Sequence of chain 1.B:
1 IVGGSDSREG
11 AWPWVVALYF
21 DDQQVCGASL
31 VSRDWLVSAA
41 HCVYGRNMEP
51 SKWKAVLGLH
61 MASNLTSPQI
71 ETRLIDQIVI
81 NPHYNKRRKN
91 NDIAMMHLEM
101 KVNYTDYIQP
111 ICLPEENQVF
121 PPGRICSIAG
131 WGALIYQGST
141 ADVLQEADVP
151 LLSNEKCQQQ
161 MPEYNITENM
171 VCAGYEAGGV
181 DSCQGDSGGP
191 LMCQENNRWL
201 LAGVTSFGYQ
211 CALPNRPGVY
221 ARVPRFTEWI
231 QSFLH

Binding-site contacts:
Ligand atom O contacts residue TRP14 of chain 1.B at 3.7 Å.
Ligand atom CG2 contacts residue TYR107 of chain 1.B at 3.9 Å (hydrophobic).
Ligand atom C contacts residue TRP14 of chain 1.B at 3.9 Å (hydrophobic).
Ligand atom CA contacts residue TRP14 of chain 1.B at 3.6 Å (hydrophobic).
Ligand atom NZ contacts residue TRP12 of chain 1.B at 3.4 Å.
Ligand atom O contacts residue TRP14 of chain 1.B at 3.9 Å.
Ligand atom NZ contacts residue ALA11 of chain 1.B at 2.7 Å (h-bond).
Ligand atom N contacts residue TRP14 of chain 1.B at 3.5 Å.
Ligand atom CD2 contacts residue ASP106 of chain 1.B at 3.3 Å.
Ligand atom O contacts residue CYS112 of chain 1.B at 3.2 Å (h-bond).
Ligand atom N contacts residue PRO110 of chain 1.B at 2.9 Å (h-bond).
Ligand atom C contacts residue TRP14 of chain 1.B at 3.5 Å (hydrophobic).
Ligand atom O contacts residue ARG198 of chain 1.B at 3.5 Å.
Ligand atom SG contacts residue CYS112 of chain 1.B at 2.6 Å (h-bond).
Ligand atom CD contacts residue ALA11 of chain 1.B at 3.3 Å (hydrophobic).
Ligand atom CG contacts residue ASP106 of chain 1.B at 4.0 Å.
Ligand atom CG2 contacts residue GLY10 of chain 1.B at 3.5 Å.
Ligand atom C contacts residue CYS112 of chain 1.B at 3.2 Å (hydrophobic).
Ligand atom CA contacts residue CYS112 of chain 1.B at 3.7 Å (hydrophobic).
Ligand atom CA contacts residue PRO110 of chain 1.B at 3.7 Å (hydrophobic).
Ligand atom CA contacts residue PRO110 of chain 1.B at 3.8 Å (hydrophobic).
Ligand atom N contacts residue CYS112 of chain 1.B at 3.4 Å (h-bond).
Ligand atom CB contacts residue CYS112 of chain 1.B at 3.5 Å (hydrophobic).
Ligand atom CB contacts residue GLY10 of chain 1.B at 4.1 Å.
Ligand atom C contacts residue TRP199 of chain 1.B at 3.8 Å (hydrophobic).
Ligand atom CB contacts residue GLU9 of chain 1.B at 4.0 Å.
Ligand atom O contacts residue TRP199 of chain 1.B at 2.9 Å (h-bond).
Ligand atom C contacts residue PRO110 of chain 1.B at 3.8 Å (hydrophobic).
Ligand atom CB contacts residue ASP106 of chain 1.B at 3.6 Å.
Ligand atom CE contacts residue TRP12 of chain 1.B at 3.6 Å (hydrophobic).
Ligand atom CG2 contacts residue ASP106 of chain 1.B at 3.7 Å.
Ligand atom CG contacts residue ALA11 of chain 1.B at 3.6 Å (hydrophobic).
Ligand atom O contacts residue ASN197 of chain 1.B at 3.7 Å.
Ligand atom CD2 contacts residue GLN109 of chain 1.B at 3.8 Å.
Ligand atom CG1 contacts residue GLU9 of chain 1.B at 3.7 Å.
Ligand atom CE contacts residue ALA11 of chain 1.B at 3.2 Å (hydrophobic).
Ligand atom CE contacts residue TRP199 of chain 1.B at 3.6 Å (hydrophobic).
Ligand atom CA contacts residue CYS112 of chain 1.B at 3.9 Å (hydrophobic).
Ligand atom CA contacts residue TRP199 of chain 1.B at 3.7 Å (hydrophobic).
Ligand atom O contacts residue ARG198 of chain 1.B at 3.5 Å.

This protein binds this small molecule.
Small molecule (SMILES): CC(C)C[C@H](NC(=O)[C@H](CCCCN)NC(=O)[C@H](C)NC(=O)CNC(=O)[C@@H](N)CS)C(=O)N[C@H](C(=O)N[C@H](C=O)[C@@H](C)O)C(C)C